Sequence of chain 3.U:
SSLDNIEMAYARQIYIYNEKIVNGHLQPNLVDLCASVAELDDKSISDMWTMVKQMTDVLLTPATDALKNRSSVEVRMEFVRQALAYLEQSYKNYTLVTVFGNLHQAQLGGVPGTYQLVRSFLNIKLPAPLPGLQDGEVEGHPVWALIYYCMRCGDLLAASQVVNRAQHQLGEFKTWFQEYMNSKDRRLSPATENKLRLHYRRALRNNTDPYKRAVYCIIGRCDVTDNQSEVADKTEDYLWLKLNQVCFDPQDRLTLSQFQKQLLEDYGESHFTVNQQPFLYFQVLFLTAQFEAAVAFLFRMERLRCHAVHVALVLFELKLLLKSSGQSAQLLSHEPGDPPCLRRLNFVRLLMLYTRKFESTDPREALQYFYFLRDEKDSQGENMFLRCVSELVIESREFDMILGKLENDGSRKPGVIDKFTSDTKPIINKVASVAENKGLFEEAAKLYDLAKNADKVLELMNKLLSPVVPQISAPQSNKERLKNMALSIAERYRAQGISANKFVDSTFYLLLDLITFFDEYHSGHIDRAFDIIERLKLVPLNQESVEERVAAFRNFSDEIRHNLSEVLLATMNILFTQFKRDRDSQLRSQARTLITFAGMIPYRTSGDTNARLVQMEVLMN

Binding-site contacts:
Ligand atom CG2 contacts residue ASN281 of chain 3.U at 3.6 Å.
Ligand atom O contacts residue THR235 of chain 3.U at 3.1 Å (h-bond).
Ligand atom CB contacts residue TYR238 of chain 3.U at 3.6 Å (hydrophobic).
Ligand atom N contacts residue ASN227 of chain 3.U at 3.0 Å (h-bond).
Ligand atom CG2 contacts residue LEU286 of chain 3.U at 3.7 Å (hydrophobic).
Ligand atom O contacts residue THR235 of chain 3.U at 3.0 Å (h-bond).
Ligand atom CG2 contacts residue HIS277 of chain 3.U at 3.3 Å.
Ligand atom CG contacts residue HIS277 of chain 3.U at 3.8 Å.
Ligand atom N contacts residue TYR273 of chain 3.U at 3.9 Å.
Ligand atom CB contacts residue LEU286 of chain 3.U at 3.9 Å (hydrophobic).
Ligand atom CA contacts residue ASN227 of chain 3.U at 3.7 Å.
Ligand atom C contacts residue THR235 of chain 3.U at 3.6 Å.
Ligand atom CA contacts residue THR235 of chain 3.U at 3.6 Å.
Ligand atom O contacts residue LYS234 of chain 3.U at 3.6 Å.
Ligand atom CG contacts residue ASP233 of chain 3.U at 3.0 Å.
Ligand atom CG contacts residue LYS234 of chain 3.U at 3.3 Å.
Ligand atom C contacts residue ASN281 of chain 3.U at 3.8 Å.
Ligand atom O contacts residue ASN281 of chain 3.U at 2.6 Å (h-bond).
Ligand atom O contacts residue HIS277 of chain 3.U at 3.4 Å.
Ligand atom O contacts residue LEU286 of chain 3.U at 3.2 Å.
Ligand atom CG1 contacts residue TYR94 of chain 3.U at 3.8 Å (hydrophobic).
Ligand atom CG2 contacts residue PHE278 of chain 3.U at 3.7 Å (hydrophobic).
Ligand atom CD contacts residue TYR273 of chain 3.U at 3.3 Å (hydrophobic).
Ligand atom CB contacts residue HIS277 of chain 3.U at 3.7 Å.
Ligand atom C contacts residue THR235 of chain 3.U at 3.6 Å.
Ligand atom CG2 contacts residue GLU236 of chain 3.U at 3.3 Å.
Ligand atom CD1 contacts residue TYR94 of chain 3.U at 3.5 Å (hydrophobic).
Ligand atom C contacts residue TYR94 of chain 3.U at 4.0 Å (hydrophobic).
Ligand atom O contacts residue TYR94 of chain 3.U at 2.9 Å.
Ligand atom C contacts residue ASN227 of chain 3.U at 3.5 Å.
Ligand atom CD contacts residue HIS277 of chain 3.U at 3.9 Å.
Ligand atom CD1 contacts residue TYR91 of chain 3.U at 3.9 Å (hydrophobic).
Ligand atom CG contacts residue TYR273 of chain 3.U at 3.6 Å (hydrophobic).
Ligand atom CB contacts residue ASP233 of chain 3.U at 3.0 Å.
Ligand atom N contacts residue THR235 of chain 3.U at 3.5 Å (h-bond).
Ligand atom CG1 contacts residue VAL280 of chain 3.U at 4.0 Å (hydrophobic).
Ligand atom C contacts residue THR235 of chain 3.U at 3.6 Å.
Ligand atom N contacts residue THR235 of chain 3.U at 3.9 Å.
Ligand atom C contacts residue LEU286 of chain 3.U at 3.8 Å (hydrophobic).
Ligand atom O contacts residue ASN227 of chain 3.U at 3.6 Å.

This protein binds this small molecule.
Small molecule (SMILES): CC[C@H](C)[C@H](NC(=O)[C@H](CO)NC(=O)[C@H](CCCN=C(N)N)NC(=O)[C@@H](NC(=O)[C@@H]1CCCN1C(=O)[C@@H]1CCCN1C(=O)[C@H](C)N)C(C)C)C(=O)N[C@H](C=O)Cc1ccc(O)cc1